This protein binds this small molecule.
Small molecule (SMILES): Nc1ncnc2c1ncn2[C@@H]1O[C@H](CO[P](=O)(O)O[P](=O)(O)CP(=O)(O)O)[C@@H](O)[C@H]1O

Sequence of chain 1.C:
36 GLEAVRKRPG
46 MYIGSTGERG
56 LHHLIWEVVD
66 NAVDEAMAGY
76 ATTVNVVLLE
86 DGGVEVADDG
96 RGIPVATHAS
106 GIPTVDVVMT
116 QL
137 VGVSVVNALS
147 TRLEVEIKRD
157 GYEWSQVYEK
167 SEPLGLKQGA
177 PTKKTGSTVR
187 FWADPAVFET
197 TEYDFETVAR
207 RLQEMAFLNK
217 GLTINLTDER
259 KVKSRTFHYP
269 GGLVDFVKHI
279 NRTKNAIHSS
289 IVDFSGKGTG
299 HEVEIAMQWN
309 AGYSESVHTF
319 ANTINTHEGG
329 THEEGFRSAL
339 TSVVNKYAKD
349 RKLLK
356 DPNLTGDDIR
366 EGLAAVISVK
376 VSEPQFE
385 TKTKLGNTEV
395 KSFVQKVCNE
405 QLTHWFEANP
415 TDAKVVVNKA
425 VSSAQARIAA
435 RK

Binding-site contacts:
Ligand atom O1B contacts residue ASN66 of chain 1.C at 2.9 Å (h-bond).
Ligand atom O1A contacts residue VAL139 of chain 1.C at 3.4 Å.
Ligand atom PA contacts residue MG1 of chain 1.L at 2.9 Å.
Ligand atom N7 contacts residue ASN66 of chain 1.C at 3.5 Å.
Ligand atom PG contacts residue GLU62 of chain 1.C at 3.6 Å.
Ligand atom N1 contacts residue SER183 of chain 1.C at 3.8 Å.
Ligand atom O2G contacts residue ASN66 of chain 1.C at 3.6 Å.
Ligand atom O2G contacts residue MG1 of chain 1.L at 1.9 Å.
Ligand atom C4 contacts residue ILE98 of chain 1.C at 3.8 Å (hydrophobic).
Ligand atom O3G contacts residue VAL137 of chain 1.C at 3.0 Å.
Ligand atom PG contacts residue MG1 of chain 1.L at 3.3 Å.
Ligand atom O2A contacts residue VAL139 of chain 1.C at 3.1 Å (h-bond).
Ligand atom N1 contacts residue ILE98 of chain 1.C at 3.8 Å.
Ligand atom O1A contacts residue ASN66 of chain 1.C at 2.6 Å (h-bond).
Ligand atom O1G contacts residue GLU62 of chain 1.C at 3.5 Å (salt-bridge).
Ligand atom O3G contacts residue GLU62 of chain 1.C at 3.9 Å.
Ligand atom N3 contacts residue GLY97 of chain 1.C at 3.8 Å.
Ligand atom C2 contacts residue GLU70 of chain 1.C at 3.5 Å.
Ligand atom O3A contacts residue MG1 of chain 1.L at 2.9 Å.
Ligand atom O2A contacts residue GLY138 of chain 1.C at 3.6 Å.
Ligand atom PA contacts residue ASN66 of chain 1.C at 3.9 Å.
Ligand atom C6 contacts residue ILE98 of chain 1.C at 3.5 Å (hydrophobic).
Ligand atom PB contacts residue MG1 of chain 1.L at 2.9 Å.
Ligand atom O1A contacts residue MG1 of chain 1.L at 1.8 Å.
Ligand atom N6 contacts residue SER183 of chain 1.C at 3.3 Å (h-bond).
Ligand atom PA contacts residue VAL139 of chain 1.C at 3.9 Å.
Ligand atom N1 contacts residue GLY97 of chain 1.C at 3.5 Å (h-bond).
Ligand atom C5 contacts residue ILE98 of chain 1.C at 3.5 Å (hydrophobic).
Ligand atom O2G contacts residue GLU62 of chain 1.C at 3.0 Å (salt-bridge).
Ligand atom O1B contacts residue MG1 of chain 1.L at 2.0 Å.
Ligand atom N1 contacts residue GLU70 of chain 1.C at 3.6 Å.
Ligand atom C2 contacts residue GLY97 of chain 1.C at 3.0 Å.
Ligand atom N6 contacts residue ASP93 of chain 1.C at 3.1 Å (salt-bridge).
Ligand atom N7 contacts residue ILE98 of chain 1.C at 3.7 Å.
Ligand atom O1A contacts residue GLU62 of chain 1.C at 3.8 Å.
Ligand atom O5' contacts residue MG1 of chain 1.L at 3.8 Å.
Ligand atom C6 contacts residue SER183 of chain 1.C at 3.8 Å.
Ligand atom N6 contacts residue ASN66 of chain 1.C at 3.9 Å.
Ligand atom O3G contacts residue GLY138 of chain 1.C at 2.8 Å (h-bond).
Ligand atom C3B contacts residue MG1 of chain 1.L at 3.7 Å.